Sequence of chain 1.D:
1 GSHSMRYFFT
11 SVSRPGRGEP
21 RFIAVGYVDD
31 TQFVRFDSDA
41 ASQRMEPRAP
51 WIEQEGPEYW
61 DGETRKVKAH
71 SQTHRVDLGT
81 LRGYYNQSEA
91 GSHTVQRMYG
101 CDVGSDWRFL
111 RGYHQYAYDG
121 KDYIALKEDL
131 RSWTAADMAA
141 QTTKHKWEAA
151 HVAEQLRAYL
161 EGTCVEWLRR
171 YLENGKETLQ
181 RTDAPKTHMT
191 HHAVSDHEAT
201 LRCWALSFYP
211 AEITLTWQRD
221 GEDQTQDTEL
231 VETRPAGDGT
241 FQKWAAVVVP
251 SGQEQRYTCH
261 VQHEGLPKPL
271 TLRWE

The small molecule below binds the protein below.
Small molecule (SMILES): CC[C@H](C)[C@H](N)C(=O)N[C@@H](CC(C)C)C(=O)N[C@@H](CO)C(=O)N[C@@H](C)C(=O)N[C@@H](CC(C)C)C(=O)N[C@H](C(=O)NCC(=O)N[C@H](C(=O)N[C@@H](CC(C)C)C(=O)O)[C@@H](C)CC)C(C)C

Binding-site contacts:
Ligand atom CD1 contacts residue TRP167 of chain 1.D at 3.1 Å (hydrophobic).
Ligand atom CB contacts residue GLU63 of chain 1.D at 3.5 Å.
Ligand atom OXT contacts residue THR143 of chain 1.D at 2.8 Å (h-bond).
Ligand atom CD2 contacts residue ASP77 of chain 1.D at 3.5 Å.
Ligand atom O contacts residue LYS146 of chain 1.D at 3.6 Å (salt-bridge).
Ligand atom O contacts residue TRP147 of chain 1.D at 3.3 Å.
Ligand atom CA contacts residue GLU63 of chain 1.D at 3.3 Å.
Ligand atom O contacts residue TRP147 of chain 1.D at 3.1 Å (h-bond).
Ligand atom CD2 contacts residue LEU81 of chain 1.D at 3.4 Å (hydrophobic).
Ligand atom CD2 contacts residue TYR116 of chain 1.D at 3.4 Å (hydrophobic).
Ligand atom CD1 contacts residue GLN155 of chain 1.D at 3.0 Å.
Ligand atom N contacts residue TYR7 of chain 1.D at 3.6 Å (h-bond).
Ligand atom CB contacts residue TYR159 of chain 1.D at 3.5 Å (hydrophobic).
Ligand atom O contacts residue TYR7 of chain 1.D at 3.6 Å.
Ligand atom C contacts residue TYR7 of chain 1.D at 3.2 Å (hydrophobic).
Ligand atom OXT contacts residue TYR84 of chain 1.D at 2.9 Å (h-bond).
Ligand atom CD1 contacts residue THR73 of chain 1.D at 3.4 Å.
Ligand atom N contacts residue GLU63 of chain 1.D at 2.8 Å (salt-bridge).
Ligand atom CD1 contacts residue ASP77 of chain 1.D at 2.8 Å.
Ligand atom CG2 contacts residue ASP77 of chain 1.D at 2.8 Å.
Ligand atom CG2 contacts residue TYR59 of chain 1.D at 3.4 Å (hydrophobic).
Ligand atom CD2 contacts residue TYR7 of chain 1.D at 3.6 Å (hydrophobic).
Ligand atom CG2 contacts residue TYR171 of chain 1.D at 3.5 Å (hydrophobic).
Ligand atom N contacts residue TYR99 of chain 1.D at 3.0 Å (h-bond).
Ligand atom O contacts residue HIS70 of chain 1.D at 3.3 Å.
Ligand atom O contacts residue LYS66 of chain 1.D at 2.9 Å (salt-bridge).
Ligand atom N contacts residue TYR7 of chain 1.D at 3.1 Å (h-bond).
Ligand atom CA contacts residue TYR159 of chain 1.D at 3.4 Å (hydrophobic).
Ligand atom CG contacts residue ASP77 of chain 1.D at 3.5 Å.
Ligand atom C contacts residue GLU63 of chain 1.D at 3.5 Å.
Ligand atom N contacts residue ASP77 of chain 1.D at 3.0 Å (salt-bridge).
Ligand atom CD1 contacts residue MET45 of chain 1.D at 3.6 Å (hydrophobic).
Ligand atom CG contacts residue GLU63 of chain 1.D at 3.4 Å.
Ligand atom CG1 contacts residue TRP167 of chain 1.D at 3.5 Å (hydrophobic).
Ligand atom CD1 contacts residue VAL67 of chain 1.D at 3.5 Å (hydrophobic).
Ligand atom CA contacts residue TYR7 of chain 1.D at 3.1 Å (hydrophobic).
Ligand atom O contacts residue TYR159 of chain 1.D at 2.8 Å (h-bond).
Ligand atom N contacts residue TYR171 of chain 1.D at 3.0 Å (h-bond).
Ligand atom CD2 contacts residue LEU156 of chain 1.D at 3.1 Å (hydrophobic).
Ligand atom CD2 contacts residue TYR99 of chain 1.D at 3.3 Å (hydrophobic).